This small molecule binds to this protein.
Small molecule (SMILES): Cc1cc([C@@H]2CN(C(=O)c3ccc(F)c(Br)c3)CC(F)(F)C2)n2ncnc2n1

Binding-site contacts:
Ligand atom C8 contacts residue PHE287 of chain 1.A at 3.6 Å (hydrophobic).
Ligand atom C10 contacts residue LEU234 of chain 1.A at 3.8 Å (hydrophobic).
Ligand atom C27 contacts residue PHE287 of chain 1.A at 3.7 Å (hydrophobic).
Ligand atom C17 contacts residue LEU195 of chain 1.A at 3.9 Å (hydrophobic).
Ligand atom BR24 contacts residue GLN284 of chain 1.A at 3.7 Å.
Ligand atom N7 contacts residue PHE287 of chain 1.A at 3.5 Å.
Ligand atom F26 contacts residue HIS81 of chain 1.A at 3.1 Å.
Ligand atom C4 contacts residue PHE287 of chain 1.A at 3.3 Å (hydrophobic).
Ligand atom C27 contacts residue MET272 of chain 1.A at 3.7 Å (hydrophobic).
Ligand atom N7 contacts residue GLN237 of chain 1.A at 3.7 Å.
Ligand atom F28 contacts residue LEU283 of chain 1.A at 3.9 Å.
Ligand atom C20 contacts residue MET272 of chain 1.A at 3.6 Å (hydrophobic).
Ligand atom C14 contacts residue LEU195 of chain 1.A at 3.8 Å (hydrophobic).
Ligand atom C12 contacts residue ILE251 of chain 1.A at 3.8 Å (hydrophobic).
Ligand atom C18 contacts residue MET272 of chain 1.A at 3.8 Å (hydrophobic).
Ligand atom BR24 contacts residue TYR252 of chain 1.A at 3.1 Å.
Ligand atom C21 contacts residue PHE287 of chain 1.A at 3.9 Å (hydrophobic).
Ligand atom C22 contacts residue ILE291 of chain 1.A at 3.8 Å (hydrophobic).
Ligand atom C1 contacts residue TYR80 of chain 1.A at 3.9 Å (hydrophobic).
Ligand atom F25 contacts residue HIS81 of chain 1.A at 3.8 Å.
Ligand atom N3 contacts residue PHE287 of chain 1.A at 3.6 Å.
Ligand atom C20 contacts residue PHE255 of chain 1.A at 3.7 Å (hydrophobic).
Ligand atom C11 contacts residue ILE251 of chain 1.A at 3.8 Å (hydrophobic).
Ligand atom N3 contacts residue GLN237 of chain 1.A at 3.1 Å (h-bond).
Ligand atom O19 contacts residue MET272 of chain 1.A at 3.8 Å.
Ligand atom C16 contacts residue PHE287 of chain 1.A at 3.5 Å (hydrophobic).
Ligand atom N5 contacts residue PHE287 of chain 1.A at 3.6 Å.
Ligand atom C8 contacts residue GLN284 of chain 1.A at 3.1 Å.
Ligand atom C4 contacts residue GLN237 of chain 1.A at 3.8 Å.
Ligand atom N7 contacts residue GLN284 of chain 1.A at 3.1 Å (h-bond).
Ligand atom C6 contacts residue ILE251 of chain 1.A at 3.7 Å (hydrophobic).
Ligand atom F25 contacts residue PHE255 of chain 1.A at 3.1 Å.
Ligand atom C10 contacts residue TYR80 of chain 1.A at 3.4 Å (hydrophobic).
Ligand atom F28 contacts residue PHE287 of chain 1.A at 3.6 Å.
Ligand atom N15 contacts residue LEU195 of chain 1.A at 3.6 Å.
Ligand atom N9 contacts residue ILE251 of chain 1.A at 3.9 Å.
Ligand atom C6 contacts residue PHE287 of chain 1.A at 3.8 Å (hydrophobic).
Ligand atom C1 contacts residue LEU234 of chain 1.A at 3.8 Å (hydrophobic).
Ligand atom C22 contacts residue PHE287 of chain 1.A at 3.8 Å (hydrophobic).
Ligand atom C21 contacts residue MET272 of chain 1.A at 3.4 Å (hydrophobic).

Sequence of chain 1.A:
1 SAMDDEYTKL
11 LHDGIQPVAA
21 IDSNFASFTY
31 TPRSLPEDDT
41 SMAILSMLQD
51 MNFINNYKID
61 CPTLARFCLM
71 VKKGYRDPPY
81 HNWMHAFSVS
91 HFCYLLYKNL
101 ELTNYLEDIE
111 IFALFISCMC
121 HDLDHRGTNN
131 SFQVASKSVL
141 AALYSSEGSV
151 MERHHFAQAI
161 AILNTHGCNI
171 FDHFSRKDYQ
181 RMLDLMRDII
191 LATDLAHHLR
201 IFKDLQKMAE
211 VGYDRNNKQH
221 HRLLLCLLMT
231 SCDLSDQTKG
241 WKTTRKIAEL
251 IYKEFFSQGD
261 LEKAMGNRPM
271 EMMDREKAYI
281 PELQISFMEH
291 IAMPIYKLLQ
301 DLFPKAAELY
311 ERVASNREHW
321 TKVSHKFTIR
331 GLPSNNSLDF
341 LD